Binding-site contacts:
Ligand atom O7 contacts residue ASN235 of chain 1.A at 3.1 Å (h-bond).
Ligand atom O5 contacts residue LYS84 of chain 1.A at 3.6 Å (salt-bridge).
Ligand atom O6 contacts residue LYS84 of chain 1.A at 3.7 Å.
Ligand atom C3 contacts residue ASN235 of chain 1.A at 4.2 Å.
Ligand atom C7 contacts residue ASN235 of chain 1.A at 3.5 Å.
Ligand atom N2 contacts residue ASN235 of chain 1.A at 3.5 Å (h-bond).
Ligand atom C1 contacts residue ASN235 of chain 1.A at 3.1 Å.
Ligand atom O5 contacts residue ASN235 of chain 1.A at 3.2 Å (h-bond).
Ligand atom C1 contacts residue LYS84 of chain 1.A at 4.2 Å.
Ligand atom C2 contacts residue ASN235 of chain 1.A at 2.9 Å.
Ligand atom O7 contacts residue GLN308 of chain 1.A at 3.9 Å.
Ligand atom C5 contacts residue ASN235 of chain 1.A at 4.2 Å.
Ligand atom C4 contacts residue ASN235 of chain 1.A at 4.2 Å.

Sequence of chain 1.A:
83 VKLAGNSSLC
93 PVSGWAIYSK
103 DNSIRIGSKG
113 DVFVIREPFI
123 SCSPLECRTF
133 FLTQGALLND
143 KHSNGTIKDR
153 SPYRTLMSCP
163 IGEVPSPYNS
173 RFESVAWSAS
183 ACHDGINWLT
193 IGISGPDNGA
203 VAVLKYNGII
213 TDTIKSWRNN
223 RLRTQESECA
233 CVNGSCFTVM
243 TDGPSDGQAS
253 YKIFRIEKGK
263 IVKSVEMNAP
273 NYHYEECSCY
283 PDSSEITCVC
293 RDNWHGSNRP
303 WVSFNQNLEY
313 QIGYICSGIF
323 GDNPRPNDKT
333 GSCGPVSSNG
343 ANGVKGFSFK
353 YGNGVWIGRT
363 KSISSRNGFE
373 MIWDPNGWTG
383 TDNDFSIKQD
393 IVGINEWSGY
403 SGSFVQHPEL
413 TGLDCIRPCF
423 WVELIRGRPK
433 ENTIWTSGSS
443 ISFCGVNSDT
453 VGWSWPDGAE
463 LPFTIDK

A protein and the small-molecule ligand that binds it are described below.
Small molecule (SMILES): CC(=O)N[C@@H]1[C@@H](O)[C@H](O)[C@@H](CO)O[C@H]1O